Binding-site contacts:
Ligand atom C1 contacts residue THR156 of chain 14.G at 3.6 Å.
Ligand atom C6 contacts residue MET151 of chain 14.G at 4.5 Å (hydrophobic).
Ligand atom C8 contacts residue THR156 of chain 14.G at 4.0 Å.
Ligand atom C2 contacts residue ASN154 of chain 14.G at 3.5 Å.
Ligand atom O6 contacts residue MET151 of chain 14.G at 3.4 Å.
Ligand atom C7 contacts residue ASN154 of chain 14.G at 3.3 Å.
Ligand atom O5 contacts residue ASN154 of chain 14.G at 4.0 Å.
Ligand atom C2 contacts residue THR156 of chain 14.G at 4.2 Å.
Ligand atom O7 contacts residue ASN154 of chain 14.G at 2.6 Å (h-bond).
Ligand atom C8 contacts residue ASN154 of chain 14.G at 3.6 Å.
Ligand atom C7 contacts residue THR156 of chain 14.G at 3.9 Å.
Ligand atom C1 contacts residue ASN154 of chain 14.G at 3.4 Å.
Ligand atom N2 contacts residue ASN154 of chain 14.G at 3.8 Å.
Ligand atom N2 contacts residue THR156 of chain 14.G at 3.6 Å (h-bond).

Sequence of chain 14.G:
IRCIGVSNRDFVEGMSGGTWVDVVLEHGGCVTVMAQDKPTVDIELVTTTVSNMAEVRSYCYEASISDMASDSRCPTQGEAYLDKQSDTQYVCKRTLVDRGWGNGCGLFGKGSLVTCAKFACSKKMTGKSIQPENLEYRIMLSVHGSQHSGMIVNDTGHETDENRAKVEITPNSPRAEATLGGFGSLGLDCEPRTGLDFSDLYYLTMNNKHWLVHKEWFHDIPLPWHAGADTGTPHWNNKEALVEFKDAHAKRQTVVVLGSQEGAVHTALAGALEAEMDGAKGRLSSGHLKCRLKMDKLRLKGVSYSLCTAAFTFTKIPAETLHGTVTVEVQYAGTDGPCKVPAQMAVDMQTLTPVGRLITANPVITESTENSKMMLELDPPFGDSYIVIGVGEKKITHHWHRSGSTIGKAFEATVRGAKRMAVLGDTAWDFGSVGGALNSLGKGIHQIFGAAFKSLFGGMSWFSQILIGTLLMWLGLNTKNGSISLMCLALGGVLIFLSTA

This protein binds this small molecule.
Small molecule (SMILES): CC(=O)N[C@H]1[C@H](O[C@H]2[C@H](O)[C@@H](NC(C)=O)CO[C@@H]2CO)O[C@H](CO)[C@@H](O)[C@@H]1O